The protein below binds the small molecule below.
Small molecule (SMILES): N[C@@H](Cc1c[nH]c2ccccc12)C(=O)O

Sequence of chain 1.A:
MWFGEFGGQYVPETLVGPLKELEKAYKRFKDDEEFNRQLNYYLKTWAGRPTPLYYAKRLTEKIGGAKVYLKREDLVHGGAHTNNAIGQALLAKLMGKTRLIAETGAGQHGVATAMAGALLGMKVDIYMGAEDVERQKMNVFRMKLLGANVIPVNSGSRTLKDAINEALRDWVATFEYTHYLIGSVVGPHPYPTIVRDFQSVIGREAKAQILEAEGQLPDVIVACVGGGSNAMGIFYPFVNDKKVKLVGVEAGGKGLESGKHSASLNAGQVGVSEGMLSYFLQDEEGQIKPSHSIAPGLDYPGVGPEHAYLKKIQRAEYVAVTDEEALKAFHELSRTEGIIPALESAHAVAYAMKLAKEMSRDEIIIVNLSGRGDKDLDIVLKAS

Binding-site contacts:
Ligand atom CH2 contacts residue SER185 of chain 1.A at 3.5 Å.
Ligand atom N contacts residue HIS110 of chain 1.A at 3.5 Å (h-bond).
Ligand atom OXT contacts residue HIS110 of chain 1.A at 3.5 Å (h-bond).
Ligand atom O contacts residue THR105 of chain 1.A at 4.2 Å.
Ligand atom CZ3 contacts residue GLY228 of chain 1.A at 3.8 Å.
Ligand atom CE3 contacts residue SER185 of chain 1.A at 4.2 Å.
Ligand atom C contacts residue GLY106 of chain 1.A at 3.8 Å.
Ligand atom CD1 contacts residue HIS110 of chain 1.A at 3.9 Å.
Ligand atom CG contacts residue LLP82 of chain 1.A at 4.4 Å.
Ligand atom OXT contacts residue GLY106 of chain 1.A at 3.4 Å (h-bond).
Ligand atom NE1 contacts residue GLY184 of chain 1.A at 4.3 Å.
Ligand atom OXT contacts residue GLY111 of chain 1.A at 4.4 Å.
Ligand atom CZ2 contacts residue VAL187 of chain 1.A at 3.8 Å (hydrophobic).
Ligand atom C contacts residue HIS110 of chain 1.A at 3.9 Å.
Ligand atom CA contacts residue HIS110 of chain 1.A at 3.5 Å.
Ligand atom CE3 contacts residue GLY298 of chain 1.A at 4.3 Å.
Ligand atom CD1 contacts residue GLU104 of chain 1.A at 4.3 Å.
Ligand atom NE1 contacts residue GLU104 of chain 1.A at 3.7 Å.
Ligand atom CZ2 contacts residue SER185 of chain 1.A at 3.6 Å.
Ligand atom C contacts residue GLY108 of chain 1.A at 4.4 Å.
Ligand atom CZ3 contacts residue TYR301 of chain 1.A at 3.9 Å (hydrophobic).
Ligand atom O contacts residue GLY106 of chain 1.A at 3.4 Å (h-bond).
Ligand atom C contacts residue THR105 of chain 1.A at 3.6 Å.
Ligand atom CH2 contacts residue TYR301 of chain 1.A at 4.0 Å (hydrophobic).
Ligand atom CE2 contacts residue SER185 of chain 1.A at 4.0 Å.
Ligand atom OXT contacts residue GLN109 of chain 1.A at 3.9 Å.
Ligand atom CA contacts residue LLP82 of chain 1.A at 3.9 Å.
Ligand atom CH2 contacts residue GLY228 of chain 1.A at 4.4 Å.
Ligand atom OXT contacts residue GLY108 of chain 1.A at 3.6 Å (h-bond).
Ligand atom N contacts residue ALA107 of chain 1.A at 4.2 Å.
Ligand atom C contacts residue ALA107 of chain 1.A at 4.1 Å (hydrophobic).
Ligand atom N contacts residue GLN109 of chain 1.A at 3.2 Å.
Ligand atom CZ3 contacts residue SER185 of chain 1.A at 3.8 Å.
Ligand atom CH2 contacts residue VAL187 of chain 1.A at 3.8 Å (hydrophobic).
Ligand atom CD2 contacts residue SER185 of chain 1.A at 4.3 Å.
Ligand atom O contacts residue ALA107 of chain 1.A at 3.7 Å.
Ligand atom N contacts residue LLP82 of chain 1.A at 3.5 Å (h-bond).
Ligand atom OXT contacts residue THR105 of chain 1.A at 2.4 Å (h-bond).
Ligand atom CB contacts residue LLP82 of chain 1.A at 3.7 Å.
Ligand atom OXT contacts residue ALA107 of chain 1.A at 3.9 Å.